A small-molecule ligand and the protein it binds are described below.
Small molecule (SMILES): CN1C(=O)NS(=O)(=O)c2ccccc21

Binding-site contacts:
Ligand atom O12 contacts residue SER193 of chain 1.A at 4.0 Å.
Ligand atom C01 contacts residue VAL118 of chain 1.A at 3.8 Å (hydrophobic).
Ligand atom N10 contacts residue HIS93 of chain 1.A at 3.6 Å (h-bond).
Ligand atom N10 contacts residue ZN1 of chain 1.B at 2.0 Å.
Ligand atom S07 contacts residue HIS116 of chain 1.A at 3.9 Å.
Ligand atom O11 contacts residue VAL118 of chain 1.A at 3.9 Å.
Ligand atom O12 contacts residue TRP205 of chain 1.A at 3.6 Å.
Ligand atom O13 contacts residue THR196 of chain 1.A at 3.3 Å.
Ligand atom N10 contacts residue HIS91 of chain 1.A at 3.2 Å (h-bond).
Ligand atom C06 contacts residue LEU194 of chain 1.A at 4.0 Å (hydrophobic).
Ligand atom C02 contacts residue LEU194 of chain 1.A at 3.4 Å (hydrophobic).
Ligand atom O12 contacts residue THR195 of chain 1.A at 3.0 Å (h-bond).
Ligand atom C05 contacts residue HIS91 of chain 1.A at 4.0 Å.
Ligand atom O13 contacts residue ZN1 of chain 1.B at 2.8 Å.
Ligand atom C03 contacts residue PHE127 of chain 1.A at 3.8 Å (hydrophobic).
Ligand atom N08 contacts residue HIS91 of chain 1.A at 3.8 Å.
Ligand atom O11 contacts residue VAL139 of chain 1.A at 3.5 Å.
Ligand atom C09 contacts residue ZN1 of chain 1.B at 2.7 Å.
Ligand atom O13 contacts residue HIS93 of chain 1.A at 3.0 Å.
Ligand atom C1 contacts residue THR196 of chain 1.A at 3.3 Å.
Ligand atom O12 contacts residue LEU194 of chain 1.A at 3.3 Å.
Ligand atom O13 contacts residue THR195 of chain 1.A at 3.4 Å (h-bond).
Ligand atom O11 contacts residue TRP205 of chain 1.A at 3.6 Å.
Ligand atom C09 contacts residue HIS93 of chain 1.A at 3.8 Å.
Ligand atom O11 contacts residue ZN1 of chain 1.B at 3.3 Å.
Ligand atom C02 contacts residue LEU137 of chain 1.A at 3.5 Å (hydrophobic).
Ligand atom N10 contacts residue HIS116 of chain 1.A at 3.4 Å (h-bond).
Ligand atom N10 contacts residue THR195 of chain 1.A at 3.1 Å (h-bond).
Ligand atom C09 contacts residue HIS91 of chain 1.A at 3.3 Å.
Ligand atom S07 contacts residue ZN1 of chain 1.B at 3.2 Å.
Ligand atom C06 contacts residue HIS91 of chain 1.A at 4.0 Å.
Ligand atom O11 contacts residue HIS91 of chain 1.A at 3.8 Å.
Ligand atom C01 contacts residue LEU194 of chain 1.A at 3.5 Å (hydrophobic).
Ligand atom O13 contacts residue HIS91 of chain 1.A at 3.4 Å (h-bond).
Ligand atom C02 contacts residue VAL118 of chain 1.A at 3.6 Å (hydrophobic).
Ligand atom O11 contacts residue HIS116 of chain 1.A at 3.3 Å (h-bond).
Ligand atom N08 contacts residue ZN1 of chain 1.B at 4.0 Å.
Ligand atom S07 contacts residue HIS91 of chain 1.A at 4.0 Å.
Ligand atom C03 contacts residue LEU194 of chain 1.A at 3.9 Å (hydrophobic).
Ligand atom C09 contacts residue THR195 of chain 1.A at 3.5 Å.

Sequence of chain 1.A:
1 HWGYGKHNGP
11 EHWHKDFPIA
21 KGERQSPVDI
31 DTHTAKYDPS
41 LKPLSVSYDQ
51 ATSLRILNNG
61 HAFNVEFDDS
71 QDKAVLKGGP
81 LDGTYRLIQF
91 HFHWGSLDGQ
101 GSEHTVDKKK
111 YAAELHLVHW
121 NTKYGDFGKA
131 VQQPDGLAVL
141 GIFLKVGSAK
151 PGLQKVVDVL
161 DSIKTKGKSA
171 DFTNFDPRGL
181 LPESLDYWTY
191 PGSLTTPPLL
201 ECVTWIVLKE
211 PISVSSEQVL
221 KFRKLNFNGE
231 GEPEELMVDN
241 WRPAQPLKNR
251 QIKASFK